A small-molecule ligand and the protein it binds are described below.
Small molecule (SMILES): CC[P-]([Au+])(CC)CC

Sequence of chain 1.C:
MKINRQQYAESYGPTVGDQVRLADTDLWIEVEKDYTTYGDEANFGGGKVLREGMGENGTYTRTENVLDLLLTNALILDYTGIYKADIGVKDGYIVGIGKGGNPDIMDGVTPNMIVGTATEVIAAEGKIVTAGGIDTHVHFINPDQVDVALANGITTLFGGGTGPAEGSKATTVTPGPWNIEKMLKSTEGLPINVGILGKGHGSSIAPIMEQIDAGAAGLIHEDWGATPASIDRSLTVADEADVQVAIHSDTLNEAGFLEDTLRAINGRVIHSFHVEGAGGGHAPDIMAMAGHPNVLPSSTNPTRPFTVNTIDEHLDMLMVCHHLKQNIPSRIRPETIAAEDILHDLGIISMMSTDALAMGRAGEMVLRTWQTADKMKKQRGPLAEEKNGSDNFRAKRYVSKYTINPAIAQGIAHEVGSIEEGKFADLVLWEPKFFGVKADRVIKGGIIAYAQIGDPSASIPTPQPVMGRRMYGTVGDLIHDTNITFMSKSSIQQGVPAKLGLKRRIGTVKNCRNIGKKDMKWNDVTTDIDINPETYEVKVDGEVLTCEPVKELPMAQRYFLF

Binding-site contacts:
Ligand atom C2 contacts residue ALA170 of chain 1.C at 4.1 Å (hydrophobic).
Ligand atom C4 contacts residue LYS169 of chain 1.C at 4.0 Å.
Ligand atom C6 contacts residue VAL321 of chain 1.C at 3.2 Å (hydrophobic).
Ligand atom AU1 contacts residue CYS322 of chain 1.C at 2.5 Å.
Ligand atom C5 contacts residue VAL321 of chain 1.C at 4.3 Å (hydrophobic).
Ligand atom C3 contacts residue LEU325 of chain 1.C at 4.0 Å (hydrophobic).
Ligand atom P1 contacts residue ALA366 of chain 1.C at 4.4 Å.
Ligand atom C4 contacts residue ALA170 of chain 1.C at 3.7 Å (hydrophobic).
Ligand atom C2 contacts residue ALA366 of chain 1.C at 2.8 Å (hydrophobic).
Ligand atom AU1 contacts residue GLN327 of chain 1.C at 4.3 Å.
Ligand atom C2 contacts residue SO41 of chain 1.IA at 3.9 Å.
Ligand atom C5 contacts residue ILE468 of chain 3.C at 3.8 Å (hydrophobic).
Ligand atom C6 contacts residue CYS322 of chain 1.C at 3.6 Å (hydrophobic).
Ligand atom C5 contacts residue SO41 of chain 1.HA at 4.4 Å.
Ligand atom C6 contacts residue LEU325 of chain 1.C at 3.5 Å (hydrophobic).
Ligand atom C4 contacts residue SO41 of chain 1.IA at 4.1 Å.
Ligand atom C2 contacts residue LYS169 of chain 1.C at 3.3 Å.
Ligand atom C6 contacts residue MET318 of chain 1.C at 3.8 Å (hydrophobic).
Ligand atom P1 contacts residue SO41 of chain 1.IA at 3.8 Å.
Ligand atom C1 contacts residue ALA366 of chain 1.C at 3.2 Å (hydrophobic).
Ligand atom C6 contacts residue SO41 of chain 1.HA at 3.7 Å.
Ligand atom P1 contacts residue LEU325 of chain 1.C at 4.5 Å.
Ligand atom C5 contacts residue ALA366 of chain 1.C at 4.4 Å (hydrophobic).
Ligand atom AU1 contacts residue SO41 of chain 1.IA at 3.5 Å.
Ligand atom C1 contacts residue SO41 of chain 1.IA at 3.0 Å.
Ligand atom AU1 contacts residue AUF1 of chain 1.U at 3.2 Å.
Ligand atom C5 contacts residue LEU325 of chain 1.C at 4.0 Å (hydrophobic).

Sequence of chain 3.C:
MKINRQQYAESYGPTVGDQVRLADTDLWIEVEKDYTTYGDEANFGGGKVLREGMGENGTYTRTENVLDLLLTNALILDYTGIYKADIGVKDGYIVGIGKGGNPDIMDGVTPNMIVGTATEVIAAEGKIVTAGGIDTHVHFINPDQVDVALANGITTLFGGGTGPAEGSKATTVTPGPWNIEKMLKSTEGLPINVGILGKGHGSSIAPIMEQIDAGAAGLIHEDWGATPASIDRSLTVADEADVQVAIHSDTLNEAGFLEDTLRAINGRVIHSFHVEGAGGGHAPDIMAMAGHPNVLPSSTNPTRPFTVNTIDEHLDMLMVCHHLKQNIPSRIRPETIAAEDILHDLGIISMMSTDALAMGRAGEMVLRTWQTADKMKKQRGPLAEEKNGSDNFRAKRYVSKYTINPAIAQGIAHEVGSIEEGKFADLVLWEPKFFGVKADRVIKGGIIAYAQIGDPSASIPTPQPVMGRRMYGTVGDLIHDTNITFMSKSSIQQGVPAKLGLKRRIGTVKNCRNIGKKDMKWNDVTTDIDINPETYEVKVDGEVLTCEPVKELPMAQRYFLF